Binding-site contacts:
Ligand atom N2 contacts residue ASN1131 of chain 1.A at 2.9 Å (h-bond).
Ligand atom C1 contacts residue ASN1131 of chain 1.A at 1.4 Å.
Ligand atom C2 contacts residue ASN1131 of chain 1.A at 2.5 Å.
Ligand atom C5 contacts residue ASN1131 of chain 1.A at 3.7 Å.
Ligand atom C7 contacts residue ASN1131 of chain 1.A at 3.6 Å.
Ligand atom C8 contacts residue ILE1129 of chain 1.A at 4.2 Å (hydrophobic).
Ligand atom O7 contacts residue ASN1131 of chain 1.A at 3.4 Å (h-bond).
Ligand atom C4 contacts residue ASN1131 of chain 1.A at 4.2 Å.
Ligand atom O5 contacts residue ASN1131 of chain 1.A at 2.4 Å (h-bond).
Ligand atom C3 contacts residue ASN1131 of chain 1.A at 3.8 Å.

The small molecule below binds the protein below.
Small molecule (SMILES): CC(=O)N[C@H]1[C@H](O[C@H]2[C@H](O)[C@@H](NC(C)=O)CO[C@@H]2CO)O[C@H](CO)[C@@H](O)[C@@H]1O

Sequence of chain 1.A:
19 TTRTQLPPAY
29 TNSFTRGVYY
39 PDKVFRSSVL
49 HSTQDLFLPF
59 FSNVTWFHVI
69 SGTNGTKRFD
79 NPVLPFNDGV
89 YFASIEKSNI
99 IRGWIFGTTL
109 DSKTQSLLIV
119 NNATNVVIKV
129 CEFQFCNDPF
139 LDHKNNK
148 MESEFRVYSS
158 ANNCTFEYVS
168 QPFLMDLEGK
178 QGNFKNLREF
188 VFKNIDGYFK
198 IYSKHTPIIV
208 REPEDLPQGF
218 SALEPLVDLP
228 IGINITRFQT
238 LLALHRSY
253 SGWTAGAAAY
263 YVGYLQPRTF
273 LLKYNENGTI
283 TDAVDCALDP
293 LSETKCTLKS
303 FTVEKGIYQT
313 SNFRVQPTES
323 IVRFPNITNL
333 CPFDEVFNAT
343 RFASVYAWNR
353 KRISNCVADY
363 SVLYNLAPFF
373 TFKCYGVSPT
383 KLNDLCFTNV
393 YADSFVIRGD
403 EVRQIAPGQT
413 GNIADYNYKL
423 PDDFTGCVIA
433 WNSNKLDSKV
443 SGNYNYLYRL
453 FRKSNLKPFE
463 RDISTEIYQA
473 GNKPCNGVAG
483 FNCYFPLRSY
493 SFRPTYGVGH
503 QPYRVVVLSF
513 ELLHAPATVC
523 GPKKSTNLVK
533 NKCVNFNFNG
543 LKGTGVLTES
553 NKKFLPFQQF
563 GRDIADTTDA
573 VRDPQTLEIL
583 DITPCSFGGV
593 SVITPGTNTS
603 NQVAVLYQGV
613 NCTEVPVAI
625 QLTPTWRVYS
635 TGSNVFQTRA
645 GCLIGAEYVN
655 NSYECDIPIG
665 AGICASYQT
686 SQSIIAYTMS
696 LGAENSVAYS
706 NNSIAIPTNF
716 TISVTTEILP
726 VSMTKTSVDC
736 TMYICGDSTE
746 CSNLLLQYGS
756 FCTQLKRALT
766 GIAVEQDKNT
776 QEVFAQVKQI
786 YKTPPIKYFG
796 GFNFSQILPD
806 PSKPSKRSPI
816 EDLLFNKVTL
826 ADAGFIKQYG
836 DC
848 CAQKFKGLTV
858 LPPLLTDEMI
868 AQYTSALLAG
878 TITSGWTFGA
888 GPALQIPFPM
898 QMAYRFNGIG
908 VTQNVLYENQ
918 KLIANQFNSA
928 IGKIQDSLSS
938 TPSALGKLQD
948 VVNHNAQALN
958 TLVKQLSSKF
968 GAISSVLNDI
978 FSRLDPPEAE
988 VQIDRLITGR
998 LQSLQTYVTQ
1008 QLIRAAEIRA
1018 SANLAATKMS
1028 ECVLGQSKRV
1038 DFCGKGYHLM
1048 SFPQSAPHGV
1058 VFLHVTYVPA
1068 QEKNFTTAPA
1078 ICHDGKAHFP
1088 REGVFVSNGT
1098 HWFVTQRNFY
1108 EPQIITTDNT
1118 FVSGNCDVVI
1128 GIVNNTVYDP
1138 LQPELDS